A small-molecule ligand and the protein it binds are described below.
Small molecule (SMILES): CN(C[C@@H]1COCCO1)S(=O)(=O)Nc1ccc2ccc3ncc(-c4cnn(C5CCNCC5)c4)cc3c(=O)c2c1

Sequence of chain 1.A:
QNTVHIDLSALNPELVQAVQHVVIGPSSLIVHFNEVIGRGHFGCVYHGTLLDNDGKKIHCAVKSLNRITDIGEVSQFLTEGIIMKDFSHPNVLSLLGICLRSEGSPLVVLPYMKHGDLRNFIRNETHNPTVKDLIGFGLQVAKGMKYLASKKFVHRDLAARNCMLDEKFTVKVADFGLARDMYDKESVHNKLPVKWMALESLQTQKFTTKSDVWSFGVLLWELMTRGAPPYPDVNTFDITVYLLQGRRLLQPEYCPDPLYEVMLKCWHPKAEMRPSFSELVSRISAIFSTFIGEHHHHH

Binding-site contacts:
Ligand atom C4 contacts residue ILE37 of chain 1.A at 3.7 Å (hydrophobic).
Ligand atom N20 contacts residue ASP175 of chain 1.A at 2.7 Å (salt-bridge).
Ligand atom C22 contacts residue ARG161 of chain 1.A at 3.5 Å.
Ligand atom C5 contacts residue PRO111 of chain 1.A at 3.7 Å (hydrophobic).
Ligand atom O contacts residue GLY38 of chain 1.A at 3.4 Å.
Ligand atom O23 contacts residue ASP117 of chain 1.A at 3.7 Å.
Ligand atom C27 contacts residue TYR112 of chain 1.A at 3.2 Å (hydrophobic).
Ligand atom C8 contacts residue MET164 of chain 1.A at 3.5 Å (hydrophobic).
Ligand atom C31 contacts residue TYR112 of chain 1.A at 3.5 Å (hydrophobic).
Ligand atom O19 contacts residue VAL45 of chain 1.A at 3.4 Å.
Ligand atom S contacts residue ASP175 of chain 1.A at 3.7 Å.
Ligand atom C5 contacts residue ALA61 of chain 1.A at 3.4 Å (hydrophobic).
Ligand atom C30 contacts residue ILE37 of chain 1.A at 3.3 Å (hydrophobic).
Ligand atom C17 contacts residue MET164 of chain 1.A at 3.7 Å (hydrophobic).
Ligand atom O19 contacts residue ARG39 of chain 1.A at 3.2 Å (salt-bridge).
Ligand atom O18 contacts residue GLY40 of chain 1.A at 3.7 Å.
Ligand atom C32 contacts residue TYR112 of chain 1.A at 3.5 Å (hydrophobic).
Ligand atom N28 contacts residue TYR112 of chain 1.A at 3.5 Å (h-bond).
Ligand atom C13 contacts residue MET164 of chain 1.A at 3.6 Å (hydrophobic).
Ligand atom C11 contacts residue ASP175 of chain 1.A at 3.7 Å.
Ligand atom C21 contacts residue ARG39 of chain 1.A at 3.7 Å.
Ligand atom C13 contacts residue VAL45 of chain 1.A at 3.7 Å (hydrophobic).
Ligand atom C36 contacts residue LYS114 of chain 1.A at 3.7 Å.
Ligand atom C31 contacts residue LYS114 of chain 1.A at 3.3 Å.
Ligand atom C1 contacts residue TYR112 of chain 1.A at 3.5 Å (hydrophobic).
Ligand atom O26 contacts residue ARG39 of chain 1.A at 3.2 Å (salt-bridge).
Ligand atom C12 contacts residue ASP175 of chain 1.A at 3.7 Å.
Ligand atom O19 contacts residue GLY38 of chain 1.A at 3.5 Å.
Ligand atom C1 contacts residue MET113 of chain 1.A at 3.0 Å (hydrophobic).
Ligand atom C15 contacts residue ASN162 of chain 1.A at 3.2 Å.
Ligand atom C22 contacts residue ASP117 of chain 1.A at 3.6 Å.
Ligand atom O contacts residue VAL45 of chain 1.A at 3.4 Å.
Ligand atom O26 contacts residue GLY38 of chain 1.A at 3.4 Å.
Ligand atom C27 contacts residue MET113 of chain 1.A at 3.3 Å (hydrophobic).
Ligand atom O18 contacts residue ASP175 of chain 1.A at 3.2 Å (salt-bridge).
Ligand atom C10 contacts residue LEU110 of chain 1.A at 3.6 Å (hydrophobic).
Ligand atom C15 contacts residue ARG161 of chain 1.A at 3.2 Å.
Ligand atom C25 contacts residue ARG39 of chain 1.A at 3.7 Å.
Ligand atom N contacts residue MET113 of chain 1.A at 2.9 Å (h-bond).
Ligand atom O contacts residue ILE37 of chain 1.A at 3.5 Å (h-bond).